Binding-site contacts:
Ligand atom C5 contacts residue ASN19 of chain 57.Q at 3.3 Å.
Ligand atom C1 contacts residue ASN19 of chain 57.Q at 1.9 Å.
Ligand atom C3 contacts residue ASN19 of chain 57.Q at 4.4 Å.
Ligand atom N2 contacts residue ASN19 of chain 57.Q at 4.1 Å.
Ligand atom C6 contacts residue ASN19 of chain 57.Q at 4.0 Å.
Ligand atom C2 contacts residue ASN19 of chain 57.Q at 3.4 Å.
Ligand atom O6 contacts residue ASN19 of chain 57.Q at 4.3 Å.
Ligand atom C8 contacts residue TYR17 of chain 57.Q at 4.3 Å (hydrophobic).
Ligand atom O5 contacts residue ASN19 of chain 57.Q at 2.1 Å (h-bond).
Ligand atom C4 contacts residue ASN19 of chain 57.Q at 4.5 Å.

A protein and the small-molecule ligand that binds it are described below.
Small molecule (SMILES): CC(=O)N[C@H]1[C@H](O[C@H]2[C@H](O)[C@@H](NC(C)=O)CO[C@@H]2CO)O[C@H](CO)[C@@H](O)[C@@H]1O

Sequence of chain 57.Q:
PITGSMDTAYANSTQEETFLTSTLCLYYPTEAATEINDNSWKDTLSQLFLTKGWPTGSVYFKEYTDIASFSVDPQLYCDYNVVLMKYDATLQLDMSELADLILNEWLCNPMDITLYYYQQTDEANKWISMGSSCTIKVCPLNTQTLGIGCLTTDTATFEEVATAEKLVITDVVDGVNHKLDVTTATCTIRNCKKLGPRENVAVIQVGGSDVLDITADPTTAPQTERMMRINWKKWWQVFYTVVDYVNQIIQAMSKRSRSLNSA